A protein and the small-molecule ligand that binds it are described below.
Small molecule (SMILES): CCCCO

Sequence of chain 1.D:
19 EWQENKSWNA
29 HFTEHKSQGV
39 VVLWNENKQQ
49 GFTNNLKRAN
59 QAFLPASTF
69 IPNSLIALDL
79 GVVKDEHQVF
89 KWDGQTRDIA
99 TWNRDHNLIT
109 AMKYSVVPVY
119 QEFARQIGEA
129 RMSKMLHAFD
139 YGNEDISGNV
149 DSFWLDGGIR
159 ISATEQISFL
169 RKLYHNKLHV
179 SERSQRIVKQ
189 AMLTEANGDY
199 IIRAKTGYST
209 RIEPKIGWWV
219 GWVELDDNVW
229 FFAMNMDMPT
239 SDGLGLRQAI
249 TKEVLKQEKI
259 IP

Binding-site contacts:
Ligand atom C3 contacts residue GLY196 of chain 1.D at 4.0 Å.
Ligand atom OH contacts residue TYR112 of chain 1.A at 4.2 Å.
Ligand atom C4 contacts residue TYR112 of chain 1.A at 4.1 Å (hydrophobic).
Ligand atom C3 contacts residue LYS111 of chain 1.A at 4.1 Å.
Ligand atom OH contacts residue LYS111 of chain 1.A at 4.4 Å.
Ligand atom C4 contacts residue LYS111 of chain 1.A at 3.7 Å.
Ligand atom C2 contacts residue GLY196 of chain 1.D at 3.9 Å.
Ligand atom C1 contacts residue GLY196 of chain 1.D at 3.8 Å.

Sequence of chain 1.A:
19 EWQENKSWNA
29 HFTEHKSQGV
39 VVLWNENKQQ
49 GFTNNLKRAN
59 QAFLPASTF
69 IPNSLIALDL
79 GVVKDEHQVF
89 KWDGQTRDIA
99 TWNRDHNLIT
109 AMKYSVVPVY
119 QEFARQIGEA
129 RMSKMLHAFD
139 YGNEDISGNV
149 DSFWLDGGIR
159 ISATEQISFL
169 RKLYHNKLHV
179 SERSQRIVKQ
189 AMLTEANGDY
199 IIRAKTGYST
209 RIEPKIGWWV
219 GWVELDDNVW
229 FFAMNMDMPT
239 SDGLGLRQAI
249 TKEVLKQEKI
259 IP